Sequence of chain 57.F:
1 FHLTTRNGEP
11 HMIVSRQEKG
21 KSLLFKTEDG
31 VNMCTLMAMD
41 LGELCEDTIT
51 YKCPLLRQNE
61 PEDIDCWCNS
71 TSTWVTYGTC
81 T

This small molecule binds to this protein.
Small molecule (SMILES): CC(=O)N[C@@H]1[C@@H](O)[C@H](O)[C@@H](CO)O[C@H]1O

Binding-site contacts:
Ligand atom N2 contacts residue VAL31 of chain 57.F at 4.0 Å.
Ligand atom C8 contacts residue SER70 of chain 57.F at 3.7 Å.
Ligand atom O1 contacts residue SER70 of chain 57.F at 4.2 Å.
Ligand atom C6 contacts residue MET33 of chain 57.F at 3.5 Å (hydrophobic).
Ligand atom C2 contacts residue ASN69 of chain 57.F at 4.2 Å.
Ligand atom C6 contacts residue NAG1 of chain 57.DA at 4.3 Å.
Ligand atom C1 contacts residue VAL31 of chain 57.F at 4.3 Å (hydrophobic).
Ligand atom O4 contacts residue VAL31 of chain 57.F at 3.3 Å.
Ligand atom O1 contacts residue VAL31 of chain 57.F at 3.4 Å (h-bond).
Ligand atom O4 contacts residue NAG1 of chain 57.DA at 3.0 Å.
Ligand atom O1 contacts residue ASN69 of chain 57.F at 2.1 Å (h-bond).
Ligand atom C8 contacts residue ASN69 of chain 57.F at 3.4 Å.
Ligand atom O3 contacts residue VAL31 of chain 57.F at 3.6 Å.
Ligand atom C5 contacts residue ASN69 of chain 57.F at 3.7 Å.
Ligand atom C3 contacts residue VAL31 of chain 57.F at 3.0 Å (hydrophobic).
Ligand atom C6 contacts residue ASN69 of chain 57.F at 4.4 Å.
Ligand atom O3 contacts residue NAG1 of chain 57.DA at 2.6 Å (h-bond).
Ligand atom C2 contacts residue VAL31 of chain 57.F at 4.0 Å (hydrophobic).
Ligand atom C6 contacts residue LEU24 of chain 57.F at 4.5 Å (hydrophobic).
Ligand atom O1 contacts residue MET33 of chain 57.F at 3.9 Å.
Ligand atom C5 contacts residue VAL31 of chain 57.F at 4.2 Å (hydrophobic).
Ligand atom O5 contacts residue ASN69 of chain 57.F at 2.8 Å (h-bond).
Ligand atom C1 contacts residue ASN69 of chain 57.F at 2.7 Å.
Ligand atom C4 contacts residue VAL31 of chain 57.F at 3.8 Å (hydrophobic).
Ligand atom C7 contacts residue SER70 of chain 57.F at 4.4 Å.
Ligand atom O7 contacts residue ASN69 of chain 57.F at 3.8 Å.
Ligand atom C8 contacts residue ARG57 of chain 57.F at 4.2 Å.
Ligand atom C3 contacts residue NAG1 of chain 57.DA at 3.7 Å.
Ligand atom C7 contacts residue ASN69 of chain 57.F at 3.8 Å.
Ligand atom C4 contacts residue NAG1 of chain 57.DA at 3.2 Å.
Ligand atom O6 contacts residue NAG1 of chain 57.DA at 3.0 Å.
Ligand atom C5 contacts residue NAG1 of chain 57.DA at 4.3 Å.
Ligand atom O5 contacts residue MET33 of chain 57.F at 4.2 Å.
Ligand atom C5 contacts residue MET33 of chain 57.F at 3.7 Å (hydrophobic).
Ligand atom N2 contacts residue ASN69 of chain 57.F at 4.3 Å.